Sequence of chain 1.B:
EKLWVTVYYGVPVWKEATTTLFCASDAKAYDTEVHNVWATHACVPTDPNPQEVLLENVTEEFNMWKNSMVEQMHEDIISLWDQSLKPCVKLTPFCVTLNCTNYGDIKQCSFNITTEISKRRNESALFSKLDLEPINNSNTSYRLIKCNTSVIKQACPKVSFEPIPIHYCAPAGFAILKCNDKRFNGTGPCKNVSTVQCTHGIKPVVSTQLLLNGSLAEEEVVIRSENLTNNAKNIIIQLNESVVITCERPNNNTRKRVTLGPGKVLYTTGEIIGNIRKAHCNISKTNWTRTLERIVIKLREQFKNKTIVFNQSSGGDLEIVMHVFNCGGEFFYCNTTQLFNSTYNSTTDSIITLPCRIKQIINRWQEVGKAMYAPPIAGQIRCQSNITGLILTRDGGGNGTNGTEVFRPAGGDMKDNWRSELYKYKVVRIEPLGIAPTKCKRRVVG

Binding-site contacts:
Ligand atom N2 contacts residue ASN333 of chain 1.B at 2.7 Å (h-bond).
Ligand atom O7 contacts residue ASP426 of chain 1.B at 3.4 Å (salt-bridge).
Ligand atom C3 contacts residue ARG439 of chain 1.B at 4.1 Å.
Ligand atom C8 contacts residue ASN333 of chain 1.B at 4.0 Å.
Ligand atom C7 contacts residue VAL437 of chain 1.B at 2.5 Å (hydrophobic).
Ligand atom O7 contacts residue ARG439 of chain 1.B at 2.9 Å (salt-bridge).
Ligand atom C8 contacts residue ASP426 of chain 1.B at 4.3 Å.
Ligand atom C1 contacts residue ARG439 of chain 1.B at 3.6 Å.
Ligand atom C4 contacts residue ARG439 of chain 1.B at 4.2 Å.
Ligand atom C7 contacts residue ARG439 of chain 1.B at 3.8 Å.
Ligand atom C8 contacts residue VAL437 of chain 1.B at 1.5 Å (hydrophobic).
Ligand atom O5 contacts residue ASN333 of chain 1.B at 2.4 Å (h-bond).
Ligand atom O3 contacts residue ARG439 of chain 1.B at 4.3 Å.
Ligand atom C7 contacts residue ASN333 of chain 1.B at 3.0 Å.
Ligand atom C7 contacts residue ASP426 of chain 1.B at 4.2 Å.
Ligand atom N2 contacts residue VAL437 of chain 1.B at 3.7 Å.
Ligand atom O5 contacts residue ARG439 of chain 1.B at 3.7 Å.
Ligand atom C8 contacts residue VAL331 of chain 1.B at 4.1 Å (hydrophobic).
Ligand atom C2 contacts residue ASN333 of chain 1.B at 2.2 Å.
Ligand atom C5 contacts residue ASN333 of chain 1.B at 3.7 Å.
Ligand atom C2 contacts residue ARG439 of chain 1.B at 3.2 Å.
Ligand atom O6 contacts residue ARG439 of chain 1.B at 4.5 Å.
Ligand atom O7 contacts residue VAL437 of chain 1.B at 2.9 Å.
Ligand atom C1 contacts residue ASN333 of chain 1.B at 1.4 Å.
Ligand atom N2 contacts residue ARG439 of chain 1.B at 3.9 Å.
Ligand atom O7 contacts residue ASN333 of chain 1.B at 2.9 Å (h-bond).
Ligand atom C4 contacts residue ASN333 of chain 1.B at 4.1 Å.
Ligand atom C3 contacts residue ASN333 of chain 1.B at 3.6 Å.

A small-molecule ligand and the protein it binds are described below.
Small molecule (SMILES): CC(=O)N[C@@H]1[C@@H](O)[C@H](O)[C@@H](CO)O[C@H]1O